The protein below binds the small molecule below.
Small molecule (SMILES): Brc1cn[nH]c1

Binding-site contacts:
Ligand atom C4 contacts residue ARG190 of chain 2.A at 4.1 Å.
Ligand atom BR4 contacts residue ARG190 of chain 2.A at 4.0 Å.
Ligand atom BR4 contacts residue GLY4 of chain 2.A at 3.8 Å.
Ligand atom C3 contacts residue ARG190 of chain 2.A at 3.9 Å.
Ligand atom N1 contacts residue ARG190 of chain 2.A at 4.0 Å.
Ligand atom BR4 contacts residue LEU3 of chain 2.A at 4.5 Å.
Ligand atom N2 contacts residue ARG190 of chain 2.A at 3.7 Å.
Ligand atom C4 contacts residue GLY4 of chain 2.A at 4.5 Å.
Ligand atom N2 contacts residue GLN12 of chain 2.A at 4.2 Å.
Ligand atom N1 contacts residue GLN12 of chain 2.A at 4.4 Å.
Ligand atom BR4 contacts residue PRO2 of chain 2.A at 3.6 Å.
Ligand atom C5 contacts residue GLY4 of chain 2.A at 4.3 Å.

Sequence of chain 2.A:
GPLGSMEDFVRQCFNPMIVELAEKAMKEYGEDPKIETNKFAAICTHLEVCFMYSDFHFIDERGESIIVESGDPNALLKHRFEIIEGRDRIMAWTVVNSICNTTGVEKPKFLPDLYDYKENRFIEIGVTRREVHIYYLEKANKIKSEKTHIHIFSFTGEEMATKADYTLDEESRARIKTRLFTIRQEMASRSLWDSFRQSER